Binding-site contacts:
Ligand atom C8 contacts residue GLU245 of chain 3.D at 3.7 Å.
Ligand atom C2 contacts residue ASN204 of chain 3.D at 2.4 Å.
Ligand atom C1 contacts residue THR206 of chain 3.D at 3.8 Å.
Ligand atom C4 contacts residue ASN204 of chain 3.D at 4.2 Å.
Ligand atom O5 contacts residue THR206 of chain 3.D at 4.0 Å.
Ligand atom O7 contacts residue ILE247 of chain 3.D at 3.7 Å.
Ligand atom C1 contacts residue ASN204 of chain 3.D at 1.4 Å.
Ligand atom C5 contacts residue THR206 of chain 3.D at 3.8 Å.
Ligand atom C7 contacts residue ASN204 of chain 3.D at 3.1 Å.
Ligand atom N2 contacts residue THR206 of chain 3.D at 4.2 Å.
Ligand atom C5 contacts residue ASN204 of chain 3.D at 3.7 Å.
Ligand atom C6 contacts residue THR206 of chain 3.D at 4.3 Å.
Ligand atom C3 contacts residue THR206 of chain 3.D at 4.5 Å.
Ligand atom C2 contacts residue THR206 of chain 3.D at 4.4 Å.
Ligand atom C8 contacts residue SER244 of chain 3.D at 3.2 Å.
Ligand atom C7 contacts residue ILE247 of chain 3.D at 4.2 Å (hydrophobic).
Ligand atom C8 contacts residue ILE247 of chain 3.D at 3.7 Å (hydrophobic).
Ligand atom O7 contacts residue HIS321 of chain 3.D at 3.9 Å.
Ligand atom O7 contacts residue ASN204 of chain 3.D at 3.0 Å (h-bond).
Ligand atom N2 contacts residue ASN204 of chain 3.D at 2.8 Å (h-bond).
Ligand atom O5 contacts residue ASN204 of chain 3.D at 2.4 Å (h-bond).
Ligand atom C3 contacts residue ASN204 of chain 3.D at 3.8 Å.
Ligand atom C8 contacts residue ASN204 of chain 3.D at 4.3 Å.
Ligand atom C7 contacts residue SER244 of chain 3.D at 4.2 Å.

The small molecule below binds the protein below.
Small molecule (SMILES): CC(=O)N[C@@H]1[C@@H](O)[C@H](O)[C@@H](CO)O[C@H]1O

Sequence of chain 3.D:
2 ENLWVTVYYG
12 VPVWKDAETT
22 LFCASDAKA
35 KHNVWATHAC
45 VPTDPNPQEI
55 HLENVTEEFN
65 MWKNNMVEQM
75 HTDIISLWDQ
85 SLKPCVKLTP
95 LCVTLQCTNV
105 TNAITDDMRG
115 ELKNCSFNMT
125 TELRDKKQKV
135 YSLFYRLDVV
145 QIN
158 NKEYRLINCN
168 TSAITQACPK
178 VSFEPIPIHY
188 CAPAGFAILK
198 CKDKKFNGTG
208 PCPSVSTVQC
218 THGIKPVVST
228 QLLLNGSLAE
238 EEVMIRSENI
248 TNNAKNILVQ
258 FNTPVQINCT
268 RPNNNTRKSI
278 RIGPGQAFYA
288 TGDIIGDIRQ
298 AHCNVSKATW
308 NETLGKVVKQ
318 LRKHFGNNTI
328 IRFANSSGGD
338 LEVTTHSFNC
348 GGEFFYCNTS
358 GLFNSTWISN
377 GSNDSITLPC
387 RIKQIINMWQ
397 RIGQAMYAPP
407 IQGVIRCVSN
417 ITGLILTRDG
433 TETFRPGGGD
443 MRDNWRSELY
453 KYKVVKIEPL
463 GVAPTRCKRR